Sequence of chain 1.B:
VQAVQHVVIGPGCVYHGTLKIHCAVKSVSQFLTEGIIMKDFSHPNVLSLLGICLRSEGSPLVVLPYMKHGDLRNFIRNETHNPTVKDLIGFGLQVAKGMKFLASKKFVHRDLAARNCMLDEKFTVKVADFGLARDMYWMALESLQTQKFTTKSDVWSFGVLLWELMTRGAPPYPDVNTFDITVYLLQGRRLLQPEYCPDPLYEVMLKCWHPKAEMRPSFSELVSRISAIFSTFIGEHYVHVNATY

The small molecule below binds the protein below.
Small molecule (SMILES): COC(=O)Nc1nc2ccc(Sc3nnc4ccc(-c5ccc(F)cc5)nn34)cc2[nH]1

Binding-site contacts:
Ligand atom S1 contacts residue LEU109 of chain 1.B at 4.0 Å.
Ligand atom C13 contacts residue PRO110 of chain 1.B at 3.6 Å (hydrophobic).
Ligand atom C3 contacts residue TYR182 of chain 1.B at 4.0 Å (hydrophobic).
Ligand atom O2 contacts residue GLY115 of chain 1.B at 3.4 Å.
Ligand atom C18 contacts residue TYR111 of chain 1.B at 4.0 Å (hydrophobic).
Ligand atom C19 contacts residue MET112 of chain 1.B at 3.8 Å (hydrophobic).
Ligand atom N4 contacts residue ALA173 of chain 1.B at 3.8 Å.
Ligand atom N6 contacts residue TYR111 of chain 1.B at 3.9 Å.
Ligand atom N7 contacts residue MET112 of chain 1.B at 2.8 Å (h-bond).
Ligand atom C6 contacts residue MET163 of chain 1.B at 3.4 Å (hydrophobic).
Ligand atom C4 contacts residue MET163 of chain 1.B at 3.7 Å (hydrophobic).
Ligand atom N3 contacts residue TYR182 of chain 1.B at 4.0 Å.
Ligand atom N3 contacts residue ALA178 of chain 1.B at 3.4 Å (h-bond).
Ligand atom S1 contacts residue VAL44 of chain 1.B at 3.5 Å.
Ligand atom C2 contacts residue ASP174 of chain 1.B at 3.9 Å.
Ligand atom N1 contacts residue TYR182 of chain 1.B at 3.9 Å.
Ligand atom N6 contacts residue MET112 of chain 1.B at 3.0 Å (h-bond).
Ligand atom C15 contacts residue ASP116 of chain 1.B at 3.2 Å.
Ligand atom C3 contacts residue MET163 of chain 1.B at 3.9 Å (hydrophobic).
Ligand atom C13 contacts residue ALA60 of chain 1.B at 3.6 Å (hydrophobic).
Ligand atom C6 contacts residue ASN161 of chain 1.B at 3.9 Å.
Ligand atom N4 contacts residue ALA178 of chain 1.B at 3.4 Å (h-bond).
Ligand atom C16 contacts residue MET112 of chain 1.B at 3.9 Å (hydrophobic).
Ligand atom C13 contacts residue MET112 of chain 1.B at 3.9 Å (hydrophobic).
Ligand atom O1 contacts residue TYR111 of chain 1.B at 3.6 Å (h-bond).
Ligand atom C18 contacts residue MET112 of chain 1.B at 3.6 Å (hydrophobic).
Ligand atom C10 contacts residue TYR182 of chain 1.B at 3.9 Å (hydrophobic).
Ligand atom C9 contacts residue ALA60 of chain 1.B at 3.8 Å (hydrophobic).
Ligand atom C11 contacts residue MET163 of chain 1.B at 3.5 Å (hydrophobic).
Ligand atom C2 contacts residue TYR182 of chain 1.B at 3.8 Å (hydrophobic).
Ligand atom C3 contacts residue ASP174 of chain 1.B at 3.7 Å.
Ligand atom C1 contacts residue TYR182 of chain 1.B at 3.9 Å (hydrophobic).
Ligand atom C11 contacts residue ASP116 of chain 1.B at 3.7 Å.
Ligand atom N4 contacts residue ASP174 of chain 1.B at 3.1 Å (salt-bridge).
Ligand atom C3 contacts residue ASN161 of chain 1.B at 3.7 Å.
Ligand atom C6 contacts residue TYR182 of chain 1.B at 4.0 Å (hydrophobic).
Ligand atom C6 contacts residue ARG160 of chain 1.B at 3.6 Å.
Ligand atom N7 contacts residue TYR111 of chain 1.B at 3.5 Å.
Ligand atom C20 contacts residue TYR111 of chain 1.B at 3.0 Å (hydrophobic).
Ligand atom C16 contacts residue ALA60 of chain 1.B at 4.0 Å (hydrophobic).